Sequence of chain 2.A:
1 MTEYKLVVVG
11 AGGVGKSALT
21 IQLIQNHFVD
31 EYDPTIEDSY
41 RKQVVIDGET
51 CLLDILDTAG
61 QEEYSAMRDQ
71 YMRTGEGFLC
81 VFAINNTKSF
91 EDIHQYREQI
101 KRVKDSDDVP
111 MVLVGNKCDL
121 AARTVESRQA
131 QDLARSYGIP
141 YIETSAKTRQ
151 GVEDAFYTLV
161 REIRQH

Binding-site contacts:
Ligand atom O6 contacts residue LYS147 of chain 2.A at 3.5 Å (salt-bridge).
Ligand atom PB contacts residue MG1 of chain 2.B at 3.2 Å.
Ligand atom C2' contacts residue VAL29 of chain 2.A at 3.6 Å (hydrophobic).
Ligand atom O2G contacts residue THR35 of chain 2.A at 3.0 Å (h-bond).
Ligand atom O2B contacts residue LYS16 of chain 2.A at 3.5 Å (salt-bridge).
Ligand atom C8 contacts residue GLY15 of chain 2.A at 3.5 Å.
Ligand atom O2' contacts residue VAL29 of chain 2.A at 2.7 Å (h-bond).
Ligand atom O6 contacts residue LYS117 of chain 2.A at 3.4 Å.
Ligand atom N7 contacts residue ALA18 of chain 2.A at 3.6 Å.
Ligand atom O2' contacts residue PHE28 of chain 2.A at 3.3 Å.
Ligand atom O1B contacts residue LYS16 of chain 2.A at 2.9 Å (salt-bridge).
Ligand atom O2' contacts residue ASP30 of chain 2.A at 3.3 Å.
Ligand atom O1A contacts residue GLY15 of chain 2.A at 3.5 Å.
Ligand atom C5' contacts residue GLY13 of chain 2.A at 3.7 Å.
Ligand atom O1A contacts residue ALA18 of chain 2.A at 2.8 Å (h-bond).
Ligand atom O4' contacts residue LYS117 of chain 2.A at 3.2 Å (salt-bridge).
Ligand atom O3' contacts residue ASP30 of chain 2.A at 3.2 Å (salt-bridge).
Ligand atom O6 contacts residue ASN116 of chain 2.A at 3.4 Å (h-bond).
Ligand atom O1B contacts residue VAL14 of chain 2.A at 3.3 Å (h-bond).
Ligand atom N3B contacts residue GLY13 of chain 2.A at 3.1 Å (h-bond).
Ligand atom O2B contacts residue MG1 of chain 2.B at 2.2 Å.
Ligand atom N7 contacts residue ASN116 of chain 2.A at 3.2 Å (h-bond).
Ligand atom O3G contacts residue GLY60 of chain 2.A at 3.0 Å (h-bond).
Ligand atom O6 contacts residue ALA146 of chain 2.A at 2.8 Å (h-bond).
Ligand atom N1 contacts residue ASP119 of chain 2.A at 2.9 Å (salt-bridge).
Ligand atom N3B contacts residue MG1 of chain 2.B at 3.5 Å.
Ligand atom O2B contacts residue SER17 of chain 2.A at 2.9 Å (h-bond).
Ligand atom O1A contacts residue SER17 of chain 2.A at 3.4 Å.
Ligand atom O6 contacts residue SER145 of chain 2.A at 3.5 Å.
Ligand atom O1B contacts residue GLY13 of chain 2.A at 3.6 Å (h-bond).
Ligand atom O3G contacts residue GLY12 of chain 2.A at 3.6 Å.
Ligand atom N2 contacts residue ASP119 of chain 2.A at 3.0 Å (salt-bridge).
Ligand atom PG contacts residue MG1 of chain 2.B at 3.2 Å.
Ligand atom O3A contacts residue GLY15 of chain 2.A at 3.2 Å (h-bond).
Ligand atom O6 contacts residue ASP119 of chain 2.A at 3.5 Å (salt-bridge).
Ligand atom O1B contacts residue GLY15 of chain 2.A at 3.1 Å (h-bond).
Ligand atom O3G contacts residue LYS16 of chain 2.A at 2.7 Å (salt-bridge).
Ligand atom C8 contacts residue ALA18 of chain 2.A at 3.5 Å (hydrophobic).
Ligand atom O2G contacts residue MG1 of chain 2.B at 2.2 Å.
Ligand atom O1G contacts residue PRO34 of chain 2.A at 3.6 Å.

A small-molecule ligand and the protein it binds are described below.
Small molecule (SMILES): Nc1nc2c(ncn2[C@@H]2O[C@H](CO[P](=O)(O)O[P](=O)(O)NP(=O)(O)O)[C@@H](O)[C@H]2O)c(=O)[nH]1